A small-molecule ligand and the protein it binds are described below.
Small molecule (SMILES): CC(=O)N[C@@H]1[C@@H](O)[C@H](O)[C@@H](CO)O[C@H]1O

Binding-site contacts:
Ligand atom O5 contacts residue ASN223 of chain 1.A at 2.4 Å (h-bond).
Ligand atom C4 contacts residue ASN223 of chain 1.A at 4.2 Å.
Ligand atom N2 contacts residue ASN223 of chain 1.A at 2.9 Å (h-bond).
Ligand atom C8 contacts residue ASN223 of chain 1.A at 4.4 Å.
Ligand atom C1 contacts residue ASN223 of chain 1.A at 1.4 Å.
Ligand atom C5 contacts residue ASN223 of chain 1.A at 3.7 Å.
Ligand atom C3 contacts residue ASN223 of chain 1.A at 3.8 Å.
Ligand atom C7 contacts residue ASN223 of chain 1.A at 3.2 Å.
Ligand atom O7 contacts residue ASN223 of chain 1.A at 3.0 Å (h-bond).
Ligand atom C2 contacts residue ASN223 of chain 1.A at 2.5 Å.

Sequence of chain 1.A:
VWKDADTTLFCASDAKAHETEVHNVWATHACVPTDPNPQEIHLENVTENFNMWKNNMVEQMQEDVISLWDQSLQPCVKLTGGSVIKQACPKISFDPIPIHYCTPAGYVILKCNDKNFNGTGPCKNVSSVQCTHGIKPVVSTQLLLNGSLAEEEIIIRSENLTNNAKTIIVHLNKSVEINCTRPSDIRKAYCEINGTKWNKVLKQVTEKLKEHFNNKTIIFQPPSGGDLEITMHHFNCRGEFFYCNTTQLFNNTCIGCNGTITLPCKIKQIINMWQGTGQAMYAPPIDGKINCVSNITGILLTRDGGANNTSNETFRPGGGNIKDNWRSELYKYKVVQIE